Binding-site contacts:
Ligand atom CA contacts residue 3231 of chain 1.G at 2.4 Å.
Ligand atom N contacts residue PRO363 of chain 1.A at 3.0 Å (h-bond).
Ligand atom O contacts residue MET362 of chain 1.A at 3.2 Å.
Ligand atom CB contacts residue PRO363 of chain 1.A at 3.3 Å (hydrophobic).
Ligand atom O contacts residue 3231 of chain 1.G at 3.3 Å.
Ligand atom O contacts residue MET362 of chain 1.A at 3.1 Å.
Ligand atom CG contacts residue MET362 of chain 1.A at 3.6 Å (hydrophobic).
Ligand atom CG2 contacts residue PRO363 of chain 1.A at 3.3 Å (hydrophobic).
Ligand atom OE1 contacts residue PHE278 of chain 1.A at 3.2 Å.
Ligand atom CD2 contacts residue ASP243 of chain 1.A at 3.7 Å.
Ligand atom C contacts residue 3231 of chain 1.G at 2.9 Å.
Ligand atom OE2 contacts residue GLY174 of chain 1.A at 3.3 Å (h-bond).
Ligand atom CD1 contacts residue THR172 of chain 1.A at 3.1 Å.
Ligand atom CG contacts residue HIS175 of chain 1.A at 3.6 Å.
Ligand atom CD2 contacts residue PRO242 of chain 1.A at 3.2 Å (hydrophobic).
Ligand atom NE2 contacts residue MET364 of chain 1.A at 3.3 Å.
Ligand atom CA contacts residue MET362 of chain 1.A at 3.6 Å (hydrophobic).
Ligand atom O contacts residue ARG246 of chain 1.A at 3.3 Å.
Ligand atom OE2 contacts residue HIS175 of chain 1.A at 3.0 Å.
Ligand atom CE2 contacts residue VAL247 of chain 1.A at 3.3 Å (hydrophobic).
Ligand atom C contacts residue GLY174 of chain 1.A at 3.7 Å.
Ligand atom CD2 contacts residue MET362 of chain 1.A at 3.3 Å (hydrophobic).
Ligand atom CB contacts residue GLY174 of chain 1.A at 3.2 Å.
Ligand atom N contacts residue GLY174 of chain 1.A at 2.7 Å (h-bond).
Ligand atom O contacts residue ARG365 of chain 1.A at 3.5 Å.
Ligand atom OE1 contacts residue PRO363 of chain 1.A at 3.3 Å (h-bond).
Ligand atom O contacts residue ARG365 of chain 1.A at 2.7 Å (salt-bridge).
Ligand atom CD2 contacts residue VAL247 of chain 1.A at 3.4 Å (hydrophobic).
Ligand atom CA contacts residue GLY174 of chain 1.A at 3.5 Å.
Ligand atom O contacts residue MET364 of chain 1.A at 2.9 Å.
Ligand atom CG contacts residue PRO242 of chain 1.A at 3.5 Å (hydrophobic).
Ligand atom CG contacts residue MET364 of chain 1.A at 3.5 Å (hydrophobic).
Ligand atom CD contacts residue HIS175 of chain 1.A at 3.3 Å.
Ligand atom N contacts residue 3231 of chain 1.G at 1.3 Å.
Ligand atom CG contacts residue GLY174 of chain 1.A at 3.4 Å.
Ligand atom OE1 contacts residue HIS175 of chain 1.A at 2.7 Å (h-bond).
Ligand atom N contacts residue 3231 of chain 1.G at 3.3 Å (h-bond).
Ligand atom OE1 contacts residue MET362 of chain 1.A at 3.0 Å (h-bond).
Ligand atom CG1 contacts residue MET362 of chain 1.A at 3.3 Å (hydrophobic).
Ligand atom CE2 contacts residue PRO242 of chain 1.A at 3.5 Å (hydrophobic).

A small-molecule ligand and the protein it binds are described below.
Small molecule (SMILES): CC(C)C[C@H](NC(=O)[C@H](CCC(=O)O)NC(=O)[C@@H](NC(=O)[C@H](CCC(N)=O)NC(=O)[C@H](CCC(=O)O)NC(=O)[C@@H](N)CO)C(C)C)C(=O)N[C@@H](CCC(=O)O)C(=O)N[C@@H](Cc1ccccc1)C(=O)N[C@@H](CC(=O)O)C(=O)O

Sequence of chain 1.A:
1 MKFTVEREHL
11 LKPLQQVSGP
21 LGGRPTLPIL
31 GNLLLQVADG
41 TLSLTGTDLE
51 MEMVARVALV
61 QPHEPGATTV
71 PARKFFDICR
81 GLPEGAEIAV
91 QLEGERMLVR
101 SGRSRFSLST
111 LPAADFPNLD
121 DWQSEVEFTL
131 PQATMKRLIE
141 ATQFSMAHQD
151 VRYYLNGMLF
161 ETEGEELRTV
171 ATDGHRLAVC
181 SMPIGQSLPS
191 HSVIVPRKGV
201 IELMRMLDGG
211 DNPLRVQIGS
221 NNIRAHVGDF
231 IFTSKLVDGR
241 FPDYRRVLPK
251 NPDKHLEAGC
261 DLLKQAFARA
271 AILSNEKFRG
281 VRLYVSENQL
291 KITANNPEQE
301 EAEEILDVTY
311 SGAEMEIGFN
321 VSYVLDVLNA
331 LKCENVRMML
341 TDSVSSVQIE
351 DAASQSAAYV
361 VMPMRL